A protein and the small-molecule ligand that binds it are described below.
Small molecule (SMILES): CC(=O)N[C@@H]1[C@@H](O)[C@H](O)[C@@H](CO)O[C@H]1O

Binding-site contacts:
Ligand atom C5 contacts residue ASN64 of chain 1.B at 3.7 Å.
Ligand atom O6 contacts residue ASN64 of chain 1.B at 4.1 Å.
Ligand atom C4 contacts residue ASN64 of chain 1.B at 4.3 Å.
Ligand atom N2 contacts residue ASN64 of chain 1.B at 3.4 Å (h-bond).
Ligand atom O7 contacts residue ASN64 of chain 1.B at 3.2 Å (h-bond).
Ligand atom C6 contacts residue ASN64 of chain 1.B at 4.3 Å.
Ligand atom O6 contacts residue GLU59 of chain 1.B at 3.9 Å.
Ligand atom O5 contacts residue ASN64 of chain 1.B at 2.4 Å (h-bond).
Ligand atom O3 contacts residue ASN64 of chain 1.B at 3.7 Å.
Ligand atom C7 contacts residue ASN64 of chain 1.B at 3.7 Å.
Ligand atom C1 contacts residue ASN64 of chain 1.B at 1.4 Å.
Ligand atom C2 contacts residue ASN64 of chain 1.B at 2.4 Å.
Ligand atom C3 contacts residue ASN64 of chain 1.B at 3.6 Å.
Ligand atom C6 contacts residue GLU59 of chain 1.B at 4.1 Å.

Sequence of chain 1.B:
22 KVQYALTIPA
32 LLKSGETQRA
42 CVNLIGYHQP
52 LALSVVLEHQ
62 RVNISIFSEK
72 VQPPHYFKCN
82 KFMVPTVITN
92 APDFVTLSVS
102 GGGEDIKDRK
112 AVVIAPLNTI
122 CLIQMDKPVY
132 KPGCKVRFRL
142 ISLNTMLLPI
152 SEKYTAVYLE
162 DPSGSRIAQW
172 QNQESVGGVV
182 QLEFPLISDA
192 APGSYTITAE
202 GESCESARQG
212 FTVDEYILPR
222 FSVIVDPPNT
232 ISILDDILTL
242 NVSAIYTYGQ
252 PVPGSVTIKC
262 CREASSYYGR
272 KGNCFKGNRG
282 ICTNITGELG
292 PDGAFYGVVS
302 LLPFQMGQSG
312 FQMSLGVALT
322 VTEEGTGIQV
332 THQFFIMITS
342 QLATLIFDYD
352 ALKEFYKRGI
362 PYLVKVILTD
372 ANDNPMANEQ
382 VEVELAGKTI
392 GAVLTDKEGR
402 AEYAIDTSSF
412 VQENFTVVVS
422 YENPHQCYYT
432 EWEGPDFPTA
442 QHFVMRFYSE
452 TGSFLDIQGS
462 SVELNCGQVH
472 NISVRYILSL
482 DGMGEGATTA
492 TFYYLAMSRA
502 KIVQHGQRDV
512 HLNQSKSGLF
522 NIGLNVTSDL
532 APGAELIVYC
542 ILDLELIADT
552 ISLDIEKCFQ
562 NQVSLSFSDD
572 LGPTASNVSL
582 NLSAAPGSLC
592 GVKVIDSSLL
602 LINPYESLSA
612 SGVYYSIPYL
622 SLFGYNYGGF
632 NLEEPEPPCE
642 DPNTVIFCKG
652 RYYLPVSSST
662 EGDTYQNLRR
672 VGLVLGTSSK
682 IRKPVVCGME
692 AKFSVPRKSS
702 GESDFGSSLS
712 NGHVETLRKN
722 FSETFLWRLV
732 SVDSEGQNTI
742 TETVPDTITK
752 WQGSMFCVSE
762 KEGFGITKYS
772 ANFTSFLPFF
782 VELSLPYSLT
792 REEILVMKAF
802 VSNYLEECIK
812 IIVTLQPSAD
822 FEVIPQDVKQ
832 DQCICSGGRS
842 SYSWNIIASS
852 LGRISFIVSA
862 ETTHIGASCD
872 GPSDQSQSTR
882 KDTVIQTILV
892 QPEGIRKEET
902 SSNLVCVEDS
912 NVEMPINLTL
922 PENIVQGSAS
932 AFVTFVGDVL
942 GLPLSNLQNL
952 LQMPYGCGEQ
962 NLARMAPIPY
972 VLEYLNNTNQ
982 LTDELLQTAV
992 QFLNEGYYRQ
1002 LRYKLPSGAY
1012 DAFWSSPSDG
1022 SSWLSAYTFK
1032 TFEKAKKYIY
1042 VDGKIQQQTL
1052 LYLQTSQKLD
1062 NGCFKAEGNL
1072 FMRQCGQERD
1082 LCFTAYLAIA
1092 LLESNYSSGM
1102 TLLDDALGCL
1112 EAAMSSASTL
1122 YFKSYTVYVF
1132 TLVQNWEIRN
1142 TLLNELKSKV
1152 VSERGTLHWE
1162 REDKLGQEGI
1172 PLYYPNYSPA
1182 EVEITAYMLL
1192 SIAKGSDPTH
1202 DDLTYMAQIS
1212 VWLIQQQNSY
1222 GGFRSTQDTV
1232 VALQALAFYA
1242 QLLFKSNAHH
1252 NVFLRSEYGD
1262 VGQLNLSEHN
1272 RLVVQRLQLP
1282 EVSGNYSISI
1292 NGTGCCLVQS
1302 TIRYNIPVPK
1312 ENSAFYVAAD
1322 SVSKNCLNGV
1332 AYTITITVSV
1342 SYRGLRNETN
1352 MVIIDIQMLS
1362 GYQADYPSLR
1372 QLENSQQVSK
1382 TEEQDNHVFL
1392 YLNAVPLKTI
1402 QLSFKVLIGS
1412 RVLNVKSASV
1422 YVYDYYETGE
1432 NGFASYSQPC